Binding-site contacts:
Ligand atom O3B contacts residue ARG305 of chain 1.D at 2.7 Å (salt-bridge).
Ligand atom O6' contacts residue VAL111 of chain 1.D at 3.6 Å.
Ligand atom O2 contacts residue PHE176 of chain 1.D at 3.0 Å.
Ligand atom C2 contacts residue PHE176 of chain 1.D at 3.5 Å (hydrophobic).
Ligand atom O2B contacts residue TYR370 of chain 1.D at 3.0 Å (h-bond).
Ligand atom O2A contacts residue ARG198 of chain 1.D at 2.9 Å (salt-bridge).
Ligand atom O4' contacts residue FAD1 of chain 1.R at 3.6 Å (h-bond).
Ligand atom N3 contacts residue PHE175 of chain 1.D at 2.8 Å (h-bond).
Ligand atom N1 contacts residue TYR179 of chain 1.D at 3.5 Å.
Ligand atom PB contacts residue ARG305 of chain 1.D at 3.6 Å.
Ligand atom O2D contacts residue TRP184 of chain 1.D at 3.4 Å (h-bond).
Ligand atom O2 contacts residue THR180 of chain 1.D at 3.4 Å (h-bond).
Ligand atom O2 contacts residue PHE175 of chain 1.D at 3.4 Å (h-bond).
Ligand atom O4' contacts residue PHE210 of chain 1.D at 3.0 Å.
Ligand atom O5' contacts residue ARG305 of chain 1.D at 3.0 Å (salt-bridge).
Ligand atom O6' contacts residue HIS109 of chain 1.D at 3.0 Å (h-bond).
Ligand atom C5' contacts residue ARG305 of chain 1.D at 3.0 Å.
Ligand atom C2' contacts residue FAD1 of chain 1.R at 3.5 Å.
Ligand atom C4' contacts residue TYR209 of chain 1.D at 3.6 Å (hydrophobic).
Ligand atom O4 contacts residue ASN296 of chain 1.D at 3.1 Å (h-bond).
Ligand atom C2D contacts residue THR180 of chain 1.D at 3.6 Å.
Ligand atom N3 contacts residue TYR179 of chain 1.D at 3.4 Å.
Ligand atom O1B contacts residue ARG305 of chain 1.D at 3.4 Å (salt-bridge).
Ligand atom O1B contacts residue TYR335 of chain 1.D at 2.9 Å (h-bond).
Ligand atom O3D contacts residue TRP184 of chain 1.D at 2.8 Å (h-bond).
Ligand atom C1' contacts residue FAD1 of chain 1.R at 3.6 Å.
Ligand atom O5D contacts residue VAL199 of chain 1.D at 3.7 Å.
Ligand atom O1A contacts residue TYR209 of chain 1.D at 2.4 Å (h-bond).
Ligand atom C1' contacts residue ARG305 of chain 1.D at 3.4 Å.
Ligand atom O6' contacts residue THR294 of chain 1.D at 3.4 Å (h-bond).
Ligand atom O2 contacts residue TYR179 of chain 1.D at 3.6 Å.
Ligand atom O2' contacts residue FAD1 of chain 1.R at 3.5 Å.
Ligand atom C2 contacts residue PHE175 of chain 1.D at 3.6 Å (hydrophobic).
Ligand atom O2' contacts residue ARG198 of chain 1.D at 3.4 Å (salt-bridge).
Ligand atom O2D contacts residue THR180 of chain 1.D at 2.9 Å (h-bond).
Ligand atom C4D contacts residue VAL195 of chain 1.D at 3.5 Å (hydrophobic).
Ligand atom C5D contacts residue VAL195 of chain 1.D at 3.5 Å (hydrophobic).
Ligand atom O2B contacts residue ARG198 of chain 1.D at 3.5 Å (salt-bridge).
Ligand atom C2 contacts residue TYR179 of chain 1.D at 3.3 Å (hydrophobic).
Ligand atom O3' contacts residue PHE210 of chain 1.D at 3.4 Å.

This small molecule binds to this protein.
Small molecule (SMILES): O=c1ccn([C@@H]2O[C@H](CO[P](=O)(O)O[P](=O)(O)O[C@H]3O[C@H](CO)[C@H](O)[C@H](O)[C@H]3O)[C@@H](O)[C@H]2O)c(=O)[nH]1

Sequence of chain 1.D:
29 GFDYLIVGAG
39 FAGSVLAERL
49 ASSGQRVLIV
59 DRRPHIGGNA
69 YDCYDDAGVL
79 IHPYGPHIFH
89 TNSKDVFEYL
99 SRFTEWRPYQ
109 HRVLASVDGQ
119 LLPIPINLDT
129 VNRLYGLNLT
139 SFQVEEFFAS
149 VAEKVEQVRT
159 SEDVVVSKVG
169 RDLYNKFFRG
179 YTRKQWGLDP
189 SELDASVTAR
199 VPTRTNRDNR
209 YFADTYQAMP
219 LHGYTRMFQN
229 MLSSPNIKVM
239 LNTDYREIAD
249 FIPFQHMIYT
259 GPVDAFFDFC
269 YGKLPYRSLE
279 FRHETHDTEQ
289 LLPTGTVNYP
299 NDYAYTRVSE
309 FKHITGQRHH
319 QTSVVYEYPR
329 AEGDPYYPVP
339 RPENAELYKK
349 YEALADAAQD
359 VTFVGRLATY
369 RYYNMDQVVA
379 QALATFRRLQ